Sequence of chain 1.A:
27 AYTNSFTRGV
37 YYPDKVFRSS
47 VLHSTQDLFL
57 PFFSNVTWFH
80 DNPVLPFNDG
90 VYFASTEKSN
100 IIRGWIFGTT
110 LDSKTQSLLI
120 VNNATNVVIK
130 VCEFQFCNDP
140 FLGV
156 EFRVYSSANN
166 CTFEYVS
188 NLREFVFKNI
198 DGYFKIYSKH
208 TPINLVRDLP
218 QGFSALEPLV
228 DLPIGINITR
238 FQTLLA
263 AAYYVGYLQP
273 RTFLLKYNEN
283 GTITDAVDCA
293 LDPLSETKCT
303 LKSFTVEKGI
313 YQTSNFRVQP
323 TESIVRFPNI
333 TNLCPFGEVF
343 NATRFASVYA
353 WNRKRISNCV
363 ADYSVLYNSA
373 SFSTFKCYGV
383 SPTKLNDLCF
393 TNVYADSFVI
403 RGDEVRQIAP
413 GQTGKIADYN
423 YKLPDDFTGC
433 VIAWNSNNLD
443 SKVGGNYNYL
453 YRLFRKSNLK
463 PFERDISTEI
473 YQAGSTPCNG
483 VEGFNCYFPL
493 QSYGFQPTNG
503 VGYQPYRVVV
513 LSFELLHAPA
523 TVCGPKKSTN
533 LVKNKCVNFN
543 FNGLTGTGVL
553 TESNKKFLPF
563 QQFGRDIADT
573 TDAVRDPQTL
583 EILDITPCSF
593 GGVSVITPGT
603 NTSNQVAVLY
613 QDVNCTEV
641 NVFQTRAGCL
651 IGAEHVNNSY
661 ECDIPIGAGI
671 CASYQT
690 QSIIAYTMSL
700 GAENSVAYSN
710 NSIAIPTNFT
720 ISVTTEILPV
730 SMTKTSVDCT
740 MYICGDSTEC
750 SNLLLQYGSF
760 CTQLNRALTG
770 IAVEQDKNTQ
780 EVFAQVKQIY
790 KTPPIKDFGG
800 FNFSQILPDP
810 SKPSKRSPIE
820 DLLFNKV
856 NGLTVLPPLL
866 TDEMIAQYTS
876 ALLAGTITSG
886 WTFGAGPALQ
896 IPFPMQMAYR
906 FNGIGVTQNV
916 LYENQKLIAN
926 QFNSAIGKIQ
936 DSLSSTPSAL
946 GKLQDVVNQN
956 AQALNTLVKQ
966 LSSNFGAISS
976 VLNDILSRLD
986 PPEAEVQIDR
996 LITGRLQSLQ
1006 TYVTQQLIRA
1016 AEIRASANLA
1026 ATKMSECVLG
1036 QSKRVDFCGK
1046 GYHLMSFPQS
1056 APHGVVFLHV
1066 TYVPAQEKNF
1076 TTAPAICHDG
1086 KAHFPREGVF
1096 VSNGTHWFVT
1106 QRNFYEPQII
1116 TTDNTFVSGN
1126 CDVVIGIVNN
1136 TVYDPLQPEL

Binding-site contacts:
Ligand atom N2 contacts residue ASN1098 of chain 1.A at 2.9 Å (h-bond).
Ligand atom N2 contacts residue THR1100 of chain 1.A at 3.8 Å.
Ligand atom C7 contacts residue ASN1098 of chain 1.A at 3.1 Å.
Ligand atom O5 contacts residue PHE1103 of chain 1.A at 3.7 Å.
Ligand atom O6 contacts residue HIS1101 of chain 1.A at 3.7 Å.
Ligand atom C5 contacts residue PHE1103 of chain 1.A at 4.2 Å (hydrophobic).
Ligand atom C1 contacts residue PHE1103 of chain 1.A at 4.4 Å (hydrophobic).
Ligand atom C1 contacts residue ASN1098 of chain 1.A at 1.4 Å.
Ligand atom C2 contacts residue THR1100 of chain 1.A at 4.0 Å.
Ligand atom C3 contacts residue ASN1098 of chain 1.A at 3.8 Å.
Ligand atom C3 contacts residue THR1100 of chain 1.A at 3.8 Å.
Ligand atom C4 contacts residue ASN1098 of chain 1.A at 4.2 Å.
Ligand atom O6 contacts residue PHE1103 of chain 1.A at 3.2 Å.
Ligand atom O7 contacts residue ASN1098 of chain 1.A at 3.4 Å (h-bond).
Ligand atom C5 contacts residue THR1100 of chain 1.A at 4.3 Å.
Ligand atom C8 contacts residue ASN1098 of chain 1.A at 3.6 Å.
Ligand atom C2 contacts residue ASN1098 of chain 1.A at 2.4 Å.
Ligand atom C5 contacts residue ASN1098 of chain 1.A at 3.7 Å.
Ligand atom C1 contacts residue THR1100 of chain 1.A at 3.7 Å.
Ligand atom O5 contacts residue THR1100 of chain 1.A at 4.5 Å.
Ligand atom O5 contacts residue ASN1098 of chain 1.A at 2.4 Å (h-bond).
Ligand atom C6 contacts residue PHE1103 of chain 1.A at 3.7 Å (hydrophobic).
Ligand atom C8 contacts residue GLY1099 of chain 1.A at 4.4 Å.

A protein and the small-molecule ligand that binds it are described below.
Small molecule (SMILES): CC(=O)N[C@H]1[C@H](O[C@H]2[C@H](O)[C@@H](NC(C)=O)CO[C@@H]2CO)O[C@H](CO)[C@@H](O)[C@@H]1O